The small molecule below binds the protein below.
Small molecule (SMILES): COC(=O)[C@@H]([NH3+])Cc1ccccc1

Binding-site contacts:
Ligand atom C contacts residue LEU287 of chain 1.A at 3.9 Å (hydrophobic).
Ligand atom CE2 contacts residue LYS282 of chain 1.A at 4.5 Å.
Ligand atom CD1 contacts residue LYS282 of chain 1.A at 3.9 Å.
Ligand atom CM contacts residue LEU287 of chain 1.A at 4.1 Å (hydrophobic).
Ligand atom CA contacts residue THR281 of chain 1.A at 3.8 Å.
Ligand atom O contacts residue LYS282 of chain 1.A at 3.2 Å.
Ligand atom CA contacts residue LEU287 of chain 1.A at 4.1 Å (hydrophobic).
Ligand atom O contacts residue LEU287 of chain 1.A at 4.2 Å.
Ligand atom N contacts residue LEU287 of chain 1.A at 4.3 Å.
Ligand atom C contacts residue LYS282 of chain 1.A at 4.2 Å.
Ligand atom N contacts residue THR281 of chain 1.A at 2.8 Å (h-bond).
Ligand atom O contacts residue THR281 of chain 1.A at 3.7 Å.
Ligand atom C contacts residue THR281 of chain 1.A at 4.0 Å.
Ligand atom OXT contacts residue LEU287 of chain 1.A at 4.0 Å.
Ligand atom CE1 contacts residue LYS282 of chain 1.A at 3.4 Å.
Ligand atom CZ contacts residue LYS282 of chain 1.A at 3.8 Å.

Sequence of chain 1.A:
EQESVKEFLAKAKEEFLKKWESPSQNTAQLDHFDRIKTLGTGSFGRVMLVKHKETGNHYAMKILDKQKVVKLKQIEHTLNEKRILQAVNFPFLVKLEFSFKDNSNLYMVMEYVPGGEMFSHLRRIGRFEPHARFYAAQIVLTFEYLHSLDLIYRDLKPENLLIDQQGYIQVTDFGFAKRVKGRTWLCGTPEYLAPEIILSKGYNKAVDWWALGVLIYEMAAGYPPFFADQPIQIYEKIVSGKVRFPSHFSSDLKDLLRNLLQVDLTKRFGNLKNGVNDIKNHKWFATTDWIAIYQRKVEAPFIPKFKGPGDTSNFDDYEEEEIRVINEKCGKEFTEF